Sequence of chain 1.O:
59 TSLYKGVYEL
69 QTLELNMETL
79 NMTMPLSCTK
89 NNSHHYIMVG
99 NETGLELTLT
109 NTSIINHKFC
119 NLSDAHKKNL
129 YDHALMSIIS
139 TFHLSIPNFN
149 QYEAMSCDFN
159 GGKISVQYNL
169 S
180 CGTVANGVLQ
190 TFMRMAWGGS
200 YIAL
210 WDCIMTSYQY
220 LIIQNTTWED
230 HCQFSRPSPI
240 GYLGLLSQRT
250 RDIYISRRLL

Sequence of chain 1.P:
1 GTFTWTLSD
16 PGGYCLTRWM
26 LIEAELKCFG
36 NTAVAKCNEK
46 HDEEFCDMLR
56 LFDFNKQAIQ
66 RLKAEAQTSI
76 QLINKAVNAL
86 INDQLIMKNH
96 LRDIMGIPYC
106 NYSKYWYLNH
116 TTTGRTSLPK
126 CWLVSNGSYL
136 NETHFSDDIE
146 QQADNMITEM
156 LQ

A protein and the small-molecule ligand that binds it are described below.
Small molecule (SMILES): CC(=O)N[C@H]1[C@H](O[C@H]2[C@H](O)[C@@H](NC(C)=O)CO[C@@H]2CO)O[C@H](CO)[C@@H](O[C@@H]2O[C@H](CO)[C@@H](O)[C@H](O)[C@@H]2O)[C@@H]1O

Binding-site contacts:
Ligand atom C2 contacts residue GLU76 of chain 1.O at 4.0 Å.
Ligand atom C1 contacts residue TRP24 of chain 1.P at 4.0 Å (hydrophobic).
Ligand atom C1 contacts residue MET80 of chain 1.O at 4.0 Å (hydrophobic).
Ligand atom O6 contacts residue THR77 of chain 1.O at 3.3 Å (h-bond).
Ligand atom C1 contacts residue GLU76 of chain 1.O at 4.5 Å.
Ligand atom C5 contacts residue ASN79 of chain 1.O at 3.7 Å.
Ligand atom O2 contacts residue TRP24 of chain 1.P at 3.1 Å.
Ligand atom C1 contacts residue ASN79 of chain 1.O at 1.4 Å.
Ligand atom O5 contacts residue THR77 of chain 1.O at 4.4 Å.
Ligand atom C8 contacts residue ASN79 of chain 1.O at 3.9 Å.
Ligand atom C4 contacts residue ASN79 of chain 1.O at 4.2 Å.
Ligand atom C2 contacts residue TRP24 of chain 1.P at 4.1 Å (hydrophobic).
Ligand atom O5 contacts residue MET80 of chain 1.O at 3.5 Å.
Ligand atom O6 contacts residue ASN79 of chain 1.O at 3.7 Å.
Ligand atom O7 contacts residue TRP227 of chain 1.O at 3.9 Å.
Ligand atom C2 contacts residue ASN79 of chain 1.O at 2.4 Å.
Ligand atom O5 contacts residue ASN79 of chain 1.O at 2.4 Å (h-bond).
Ligand atom C6 contacts residue MET80 of chain 1.O at 3.7 Å (hydrophobic).
Ligand atom C7 contacts residue ASN79 of chain 1.O at 3.5 Å.
Ligand atom O7 contacts residue ASN99 of chain 1.O at 3.9 Å.
Ligand atom O5 contacts residue TRP24 of chain 1.P at 3.6 Å.
Ligand atom N2 contacts residue GLU76 of chain 1.O at 4.3 Å.
Ligand atom N2 contacts residue ASN79 of chain 1.O at 2.8 Å (h-bond).
Ligand atom C3 contacts residue ASN79 of chain 1.O at 3.8 Å.
Ligand atom C5 contacts residue MET80 of chain 1.O at 3.5 Å (hydrophobic).
Ligand atom C6 contacts residue ASN79 of chain 1.O at 4.3 Å.
Ligand atom C6 contacts residue TRP24 of chain 1.P at 4.4 Å (hydrophobic).
Ligand atom O7 contacts residue ASN79 of chain 1.O at 4.4 Å.
Ligand atom C8 contacts residue ILE64 of chain 1.P at 4.1 Å (hydrophobic).
Ligand atom C7 contacts residue ASN99 of chain 1.O at 4.0 Å.
Ligand atom O4 contacts residue TRP24 of chain 1.P at 3.6 Å.
Ligand atom C8 contacts residue ASN99 of chain 1.O at 3.4 Å.